Sequence of chain 1.D:
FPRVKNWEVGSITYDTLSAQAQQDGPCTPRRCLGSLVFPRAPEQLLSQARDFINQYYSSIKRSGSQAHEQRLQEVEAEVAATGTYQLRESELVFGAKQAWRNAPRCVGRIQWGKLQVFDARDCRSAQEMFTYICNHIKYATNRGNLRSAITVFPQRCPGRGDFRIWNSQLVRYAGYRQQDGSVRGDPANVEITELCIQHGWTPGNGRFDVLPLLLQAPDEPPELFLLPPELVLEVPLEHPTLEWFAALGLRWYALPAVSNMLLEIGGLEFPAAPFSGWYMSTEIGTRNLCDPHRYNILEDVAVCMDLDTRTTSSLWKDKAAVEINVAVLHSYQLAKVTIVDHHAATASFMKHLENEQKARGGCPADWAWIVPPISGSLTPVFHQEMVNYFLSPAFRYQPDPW

This protein binds this small molecule.
Small molecule (SMILES): Cc1cc(N)nc2cc(-c3ccc(OCC4CC4)c(CN)c3)ccc12

Binding-site contacts:
Ligand atom C08 contacts residue VAL296 of chain 1.D at 3.7 Å (hydrophobic).
Ligand atom N02 contacts residue PRO294 of chain 1.D at 3.8 Å.
Ligand atom C33 contacts residue VAL64 of chain 1.D at 3.8 Å (hydrophobic).
Ligand atom C02 contacts residue GLU321 of chain 1.D at 3.6 Å.
Ligand atom C06 contacts residue PHE313 of chain 1.D at 3.5 Å (hydrophobic).
Ligand atom C04 contacts residue HEM1 of chain 1.HA at 3.7 Å.
Ligand atom C02 contacts residue TRP316 of chain 1.D at 3.8 Å (hydrophobic).
Ligand atom C21 contacts residue HEM1 of chain 1.HA at 3.6 Å.
Ligand atom C08 contacts residue HEM1 of chain 1.HA at 3.6 Å.
Ligand atom N28 contacts residue H4B1 of chain 1.IA at 3.4 Å (h-bond).
Ligand atom N28 contacts residue HEM1 of chain 1.HA at 2.4 Å (h-bond).
Ligand atom C06 contacts residue VAL296 of chain 1.D at 3.4 Å (hydrophobic).
Ligand atom C10 contacts residue HEM1 of chain 1.HA at 3.7 Å.
Ligand atom C26 contacts residue HEM1 of chain 1.HA at 3.1 Å.
Ligand atom N02 contacts residue GLU321 of chain 1.D at 2.7 Å (salt-bridge).
Ligand atom C24 contacts residue TRP407 of chain 1.D at 3.8 Å (hydrophobic).
Ligand atom C02 contacts residue HEM1 of chain 1.HA at 3.7 Å.
Ligand atom C33 contacts residue PHE65 of chain 1.D at 3.2 Å (hydrophobic).
Ligand atom N01 contacts residue HEM1 of chain 1.HA at 3.6 Å.
Ligand atom C10 contacts residue GLU321 of chain 1.D at 3.6 Å.
Ligand atom C03 contacts residue HEM1 of chain 1.HA at 3.4 Å.
Ligand atom C06 contacts residue HEM1 of chain 1.HA at 3.6 Å.
Ligand atom C11 contacts residue HEM1 of chain 1.HA at 3.3 Å.
Ligand atom N02 contacts residue HEM1 of chain 1.HA at 3.7 Å.
Ligand atom C03 contacts residue PRO294 of chain 1.D at 3.8 Å (hydrophobic).
Ligand atom C11 contacts residue PHE313 of chain 1.D at 3.8 Å (hydrophobic).
Ligand atom C11 contacts residue GLY315 of chain 1.D at 3.6 Å.
Ligand atom C07 contacts residue HEM1 of chain 1.HA at 3.6 Å.
Ligand atom C07 contacts residue VAL296 of chain 1.D at 3.1 Å (hydrophobic).
Ligand atom C22 contacts residue HEM1 of chain 1.HA at 3.5 Å.
Ligand atom C31 contacts residue GOL1 of chain 1.MA at 3.4 Å.
Ligand atom O29 contacts residue TRP407 of chain 1.D at 3.4 Å.
Ligand atom N02 contacts residue TYR317 of chain 1.D at 3.6 Å.
Ligand atom N01 contacts residue GLU321 of chain 1.D at 2.7 Å (salt-bridge).
Ligand atom C25 contacts residue HEM1 of chain 1.HA at 3.1 Å.
Ligand atom C09 contacts residue HEM1 of chain 1.HA at 3.2 Å.
Ligand atom C23 contacts residue TYR435 of chain 1.D at 3.7 Å (hydrophobic).
Ligand atom C09 contacts residue GLU321 of chain 1.D at 3.7 Å.
Ligand atom C27 contacts residue HEM1 of chain 1.HA at 3.0 Å.
Ligand atom N02 contacts residue TRP316 of chain 1.D at 2.8 Å (h-bond).